Sequence of chain 1.A:
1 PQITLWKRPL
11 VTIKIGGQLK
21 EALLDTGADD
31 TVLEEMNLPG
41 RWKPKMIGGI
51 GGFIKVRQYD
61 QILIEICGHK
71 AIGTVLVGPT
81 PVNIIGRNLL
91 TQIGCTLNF

Binding-site contacts:
Ligand atom C34 contacts residue GLY27 of chain 1.B at 3.3 Å.
Ligand atom C06 contacts residue VAL32 of chain 1.A at 3.7 Å (hydrophobic).
Ligand atom C47 contacts residue PHE53 of chain 1.B at 3.4 Å (hydrophobic).
Ligand atom C03 contacts residue GLY48 of chain 1.A at 3.1 Å.
Ligand atom C37 contacts residue VAL82 of chain 1.B at 3.7 Å (hydrophobic).
Ligand atom O08 contacts residue ILE50 of chain 1.B at 3.5 Å.
Ligand atom O14 contacts residue ASP25 of chain 1.B at 2.6 Å (salt-bridge).
Ligand atom C13 contacts residue ASP25 of chain 1.B at 3.2 Å.
Ligand atom C13 contacts residue ASP25 of chain 1.A at 3.2 Å.
Ligand atom O41 contacts residue ASP30 of chain 1.A at 2.7 Å (salt-bridge).
Ligand atom O14 contacts residue GLY27 of chain 1.B at 3.5 Å.
Ligand atom C42 contacts residue GLY48 of chain 1.B at 3.5 Å.
Ligand atom C06 contacts residue ASP30 of chain 1.A at 3.3 Å.
Ligand atom O19 contacts residue ALA28 of chain 1.B at 3.5 Å.
Ligand atom C23 contacts residue GLY48 of chain 1.B at 3.3 Å.
Ligand atom C31 contacts residue GLY49 of chain 1.B at 3.7 Å.
Ligand atom O45 contacts residue GLY49 of chain 1.B at 3.5 Å (h-bond).
Ligand atom O09 contacts residue ILE50 of chain 1.B at 3.3 Å.
Ligand atom C46 contacts residue PRO81 of chain 1.A at 3.4 Å (hydrophobic).
Ligand atom O44 contacts residue PRO81 of chain 1.A at 3.7 Å.
Ligand atom C31 contacts residue ILE50 of chain 1.B at 3.7 Å (hydrophobic).
Ligand atom O45 contacts residue GLY48 of chain 1.B at 3.4 Å.
Ligand atom O36 contacts residue PRO81 of chain 1.A at 3.5 Å.
Ligand atom C11 contacts residue GLY27 of chain 1.A at 3.5 Å.
Ligand atom O14 contacts residue ASP25 of chain 1.A at 2.5 Å (salt-bridge).
Ligand atom C25 contacts residue GLY48 of chain 1.B at 3.1 Å.
Ligand atom C49 contacts residue GLY49 of chain 1.B at 3.7 Å.
Ligand atom O09 contacts residue GLY49 of chain 1.A at 3.2 Å.
Ligand atom C12 contacts residue ASP25 of chain 1.A at 3.1 Å.
Ligand atom O27 contacts residue ASP29 of chain 1.B at 2.8 Å (salt-bridge).
Ligand atom C24 contacts residue ASP29 of chain 1.B at 3.5 Å.
Ligand atom C12 contacts residue GLY27 of chain 1.A at 3.7 Å.
Ligand atom C05 contacts residue ALA28 of chain 1.A at 3.4 Å (hydrophobic).
Ligand atom C51 contacts residue ASP30 of chain 1.A at 3.0 Å.
Ligand atom C06 contacts residue ALA28 of chain 1.A at 3.5 Å (hydrophobic).
Ligand atom C39 contacts residue VAL82 of chain 1.B at 3.6 Å (hydrophobic).
Ligand atom O22 contacts residue ASP29 of chain 1.B at 3.4 Å (salt-bridge).
Ligand atom O22 contacts residue ASP30 of chain 1.B at 3.1 Å (salt-bridge).
Ligand atom N16 contacts residue GLY27 of chain 1.B at 3.3 Å (h-bond).
Ligand atom C28 contacts residue ASP25 of chain 1.A at 3.1 Å.

Sequence of chain 1.B:
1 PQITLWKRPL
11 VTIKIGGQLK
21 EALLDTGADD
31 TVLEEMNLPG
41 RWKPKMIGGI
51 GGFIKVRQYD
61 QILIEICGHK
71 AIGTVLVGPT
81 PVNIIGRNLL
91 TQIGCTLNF

A protein and the small-molecule ligand that binds it are described below.
Small molecule (SMILES): CCOP(=O)(COc1ccc(C[C@H](NC(=O)O[C@H]2CO[C@H]3OCC[C@H]32)[C@H](O)CN(C[C@@H](C)CC)S(=O)(=O)c2ccc3c(c2)OCO3)cc1)OCC